The small molecule below binds the protein below.
Small molecule (SMILES): CC(=O)N[C@@H]1[C@@H](O)[C@H](O)[C@@H](CO)O[C@H]1O

Sequence of chain 1.C:
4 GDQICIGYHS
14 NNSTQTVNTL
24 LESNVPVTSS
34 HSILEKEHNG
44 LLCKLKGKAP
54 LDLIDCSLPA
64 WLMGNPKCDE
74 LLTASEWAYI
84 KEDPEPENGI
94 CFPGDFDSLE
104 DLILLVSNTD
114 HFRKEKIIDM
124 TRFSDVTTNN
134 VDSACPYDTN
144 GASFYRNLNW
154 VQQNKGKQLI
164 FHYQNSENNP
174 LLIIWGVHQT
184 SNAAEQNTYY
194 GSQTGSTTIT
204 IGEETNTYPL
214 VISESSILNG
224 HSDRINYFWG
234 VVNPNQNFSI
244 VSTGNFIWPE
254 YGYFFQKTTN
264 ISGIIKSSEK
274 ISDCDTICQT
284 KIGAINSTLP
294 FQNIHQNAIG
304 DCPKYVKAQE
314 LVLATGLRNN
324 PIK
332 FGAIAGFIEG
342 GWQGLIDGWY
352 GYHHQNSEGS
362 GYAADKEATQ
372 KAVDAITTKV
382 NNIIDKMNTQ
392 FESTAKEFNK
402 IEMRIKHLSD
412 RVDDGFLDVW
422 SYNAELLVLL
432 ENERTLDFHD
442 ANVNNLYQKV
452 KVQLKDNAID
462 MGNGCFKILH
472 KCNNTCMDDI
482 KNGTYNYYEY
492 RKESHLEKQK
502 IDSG

Binding-site contacts:
Ligand atom C3 contacts residue ASN15 of chain 1.C at 3.8 Å.
Ligand atom C4 contacts residue ASN15 of chain 1.C at 3.9 Å.
Ligand atom O5 contacts residue ASN15 of chain 1.C at 2.4 Å (h-bond).
Ligand atom O7 contacts residue ASN15 of chain 1.C at 4.3 Å.
Ligand atom C2 contacts residue ASN15 of chain 1.C at 2.5 Å.
Ligand atom C6 contacts residue ASN15 of chain 1.C at 3.8 Å.
Ligand atom C1 contacts residue ASN15 of chain 1.C at 1.4 Å.
Ligand atom N2 contacts residue ASN15 of chain 1.C at 3.3 Å (h-bond).
Ligand atom C5 contacts residue ASN15 of chain 1.C at 3.4 Å.
Ligand atom C7 contacts residue ASN15 of chain 1.C at 4.0 Å.